Binding-site contacts:
Ligand atom O5 contacts residue TRP208 of chain 1.B at 3.1 Å.
Ligand atom O22 contacts residue GLN69 of chain 1.B at 3.4 Å (h-bond).
Ligand atom O5 contacts residue THR198 of chain 1.B at 3.3 Å (h-bond).
Ligand atom N1 contacts residue HIS92 of chain 1.B at 3.4 Å (h-bond).
Ligand atom C8 contacts residue VAL119 of chain 1.B at 3.9 Å (hydrophobic).
Ligand atom C31 contacts residue ARG62 of chain 1.B at 3.4 Å.
Ligand atom N1 contacts residue THR198 of chain 1.B at 2.7 Å (h-bond).
Ligand atom N1 contacts residue GLU104 of chain 1.B at 3.9 Å.
Ligand atom O6 contacts residue HIS117 of chain 1.B at 3.3 Å (h-bond).
Ligand atom S4 contacts residue HIS92 of chain 1.B at 3.9 Å.
Ligand atom O6 contacts residue HIS92 of chain 1.B at 3.5 Å.
Ligand atom S4 contacts residue THR198 of chain 1.B at 3.9 Å.
Ligand atom C20 contacts residue LEU197 of chain 1.B at 3.8 Å (hydrophobic).
Ligand atom C12 contacts residue THR199 of chain 1.B at 3.7 Å.
Ligand atom O6 contacts residue VAL119 of chain 1.B at 4.0 Å.
Ligand atom C11 contacts residue THR199 of chain 1.B at 3.8 Å.
Ligand atom O22 contacts residue GLN90 of chain 1.B at 3.5 Å (h-bond).
Ligand atom O6 contacts residue VAL140 of chain 1.B at 4.0 Å.
Ligand atom N1 contacts residue HIS117 of chain 1.B at 3.6 Å (h-bond).
Ligand atom C12 contacts residue HIS92 of chain 1.B at 3.6 Å.
Ligand atom CL1 contacts residue VAL140 of chain 1.B at 3.6 Å.
Ligand atom C7 contacts residue HIS92 of chain 1.B at 3.7 Å.
Ligand atom O6 contacts residue TRP208 of chain 1.B at 3.5 Å.
Ligand atom CL1 contacts residue VAL119 of chain 1.B at 3.9 Å.
Ligand atom O30 contacts residue ASN64 of chain 1.B at 3.5 Å.
Ligand atom C27 contacts residue HIS66 of chain 1.B at 3.7 Å.
Ligand atom S4 contacts residue ZN1 of chain 1.G at 3.1 Å.
Ligand atom N1 contacts residue ZN1 of chain 1.G at 2.2 Å.
Ligand atom S14 contacts residue GLN90 of chain 1.B at 3.8 Å.
Ligand atom C9 contacts residue LEU197 of chain 1.B at 4.0 Å (hydrophobic).
Ligand atom C21 contacts residue THR199 of chain 1.B at 3.8 Å.
Ligand atom N1 contacts residue HIS94 of chain 1.B at 3.5 Å (h-bond).
Ligand atom O5 contacts residue LEU197 of chain 1.B at 3.6 Å.
Ligand atom CL1 contacts residue LEU197 of chain 1.B at 3.2 Å.
Ligand atom N23 contacts residue THR199 of chain 1.B at 2.9 Å (h-bond).
Ligand atom C16 contacts residue VAL128 of chain 1.B at 3.8 Å (hydrophobic).
Ligand atom C8 contacts residue LEU197 of chain 1.B at 3.7 Å (hydrophobic).
Ligand atom C25 contacts residue THR199 of chain 1.B at 3.7 Å.
Ligand atom O6 contacts residue ZN1 of chain 1.G at 2.9 Å.
Ligand atom C10 contacts residue GLN90 of chain 1.B at 3.8 Å.

This small molecule binds to this protein.
Small molecule (SMILES): COC(=O)CCCNC(=O)c1cc(S(N)(=O)=O)c(Cl)cc1SC1CCCCC1

Sequence of chain 1.B:
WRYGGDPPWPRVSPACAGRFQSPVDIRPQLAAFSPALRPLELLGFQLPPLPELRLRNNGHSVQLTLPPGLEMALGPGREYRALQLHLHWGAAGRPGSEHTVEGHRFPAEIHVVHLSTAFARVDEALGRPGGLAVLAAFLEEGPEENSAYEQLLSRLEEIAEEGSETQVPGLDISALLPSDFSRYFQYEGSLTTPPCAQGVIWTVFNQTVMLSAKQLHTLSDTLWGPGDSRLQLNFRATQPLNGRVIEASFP